Sequence of chain 1.B:
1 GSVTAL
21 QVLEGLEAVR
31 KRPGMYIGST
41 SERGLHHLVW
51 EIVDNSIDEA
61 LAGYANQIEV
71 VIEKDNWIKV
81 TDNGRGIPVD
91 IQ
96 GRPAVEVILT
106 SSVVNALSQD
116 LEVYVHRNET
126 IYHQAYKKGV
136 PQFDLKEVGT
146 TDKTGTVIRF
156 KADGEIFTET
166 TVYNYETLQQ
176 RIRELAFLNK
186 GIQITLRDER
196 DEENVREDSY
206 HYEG

Binding-site contacts:
Ligand atom S11 contacts residue THR4 of chain 1.B at 1.9 Å (h-bond).
Ligand atom N6 contacts residue ASN55 of chain 1.B at 3.4 Å.
Ligand atom C3 contacts residue VAL3 of chain 1.B at 2.2 Å (hydrophobic).
Ligand atom N4 contacts residue THR151 of chain 1.B at 3.7 Å.
Ligand atom C13 contacts residue VAL3 of chain 1.B at 0.2 Å (hydrophobic).
Ligand atom C8 contacts residue LEU6 of chain 1.B at 1.9 Å (hydrophobic).
Ligand atom C13 contacts residue GLY86 of chain 1.B at 3.5 Å.
Ligand atom O15 contacts residue VAL3 of chain 1.B at 1.5 Å.
Ligand atom C8 contacts residue VAL3 of chain 1.B at 3.0 Å (hydrophobic).
Ligand atom C9 contacts residue ILE87 of chain 1.B at 3.7 Å (hydrophobic).
Ligand atom C9 contacts residue SER2 of chain 1.B at 3.6 Å.
Ligand atom N4 contacts residue VAL3 of chain 1.B at 3.6 Å.
Ligand atom C13 contacts residue ARG85 of chain 1.B at 3.7 Å.
Ligand atom C12 contacts residue PRO88 of chain 1.B at 3.7 Å (hydrophobic).
Ligand atom C14 contacts residue GLU59 of chain 1.B at 3.6 Å.
Ligand atom C2 contacts residue LEU6 of chain 1.B at 3.6 Å (hydrophobic).
Ligand atom C9 contacts residue LEU6 of chain 1.B at 3.1 Å (hydrophobic).
Ligand atom C1 contacts residue ILE87 of chain 1.B at 3.5 Å (hydrophobic).
Ligand atom S7 contacts residue LEU6 of chain 1.B at 1.9 Å.
Ligand atom C12 contacts residue SER2 of chain 1.B at 3.6 Å.
Ligand atom N4 contacts residue ASP82 of chain 1.B at 2.7 Å (salt-bridge).
Ligand atom C1 contacts residue LEU6 of chain 1.B at 3.2 Å (hydrophobic).
Ligand atom C2 contacts residue VAL3 of chain 1.B at 2.3 Å (hydrophobic).
Ligand atom C2 contacts residue ILE87 of chain 1.B at 3.5 Å (hydrophobic).
Ligand atom C9 contacts residue VAL3 of chain 1.B at 2.2 Å (hydrophobic).
Ligand atom C13 contacts residue THR4 of chain 1.B at 3.5 Å.
Ligand atom C5 contacts residue ASP82 of chain 1.B at 3.2 Å.
Ligand atom C8 contacts residue SER2 of chain 1.B at 3.6 Å.
Ligand atom O15 contacts residue GLU59 of chain 1.B at 3.3 Å.
Ligand atom C10 contacts residue SER2 of chain 1.B at 3.1 Å.
Ligand atom S11 contacts residue VAL3 of chain 1.B at 0.7 Å.
Ligand atom C14 contacts residue GLY86 of chain 1.B at 3.5 Å.
Ligand atom C12 contacts residue ARG85 of chain 1.B at 3.4 Å.
Ligand atom C10 contacts residue THR4 of chain 1.B at 3.6 Å.
Ligand atom C12 contacts residue THR4 of chain 1.B at 2.1 Å.
Ligand atom C10 contacts residue VAL3 of chain 1.B at 1.1 Å (hydrophobic).
Ligand atom S11 contacts residue SER2 of chain 1.B at 2.5 Å.
Ligand atom C14 contacts residue VAL3 of chain 1.B at 0.7 Å (hydrophobic).
Ligand atom C12 contacts residue VAL3 of chain 1.B at 1.5 Å (hydrophobic).
Ligand atom C13 contacts residue GLU59 of chain 1.B at 3.6 Å.

The protein below binds the small molecule below.
Small molecule (SMILES): O=c1nc[nH]c2scc(-c3cccs3)c12